Binding-site contacts:
Ligand atom OAM contacts residue TYR47 of chain 1.C at 3.9 Å.
Ligand atom CAE contacts residue LEU42 of chain 1.C at 4.0 Å (hydrophobic).
Ligand atom CAB contacts residue VAL96 of chain 1.C at 4.1 Å (hydrophobic).
Ligand atom CAD contacts residue ASN90 of chain 1.C at 3.6 Å.
Ligand atom NAG contacts residue VAL96 of chain 1.C at 3.8 Å.
Ligand atom OAM contacts residue VAL96 of chain 1.C at 3.6 Å.
Ligand atom NAI contacts residue PRO32 of chain 1.C at 4.0 Å.
Ligand atom CAJ contacts residue VAL37 of chain 1.C at 4.2 Å (hydrophobic).
Ligand atom CAL contacts residue VAL37 of chain 1.C at 3.5 Å (hydrophobic).
Ligand atom NAG contacts residue TYR89 of chain 1.C at 4.0 Å.
Ligand atom NAG contacts residue ILE44 of chain 1.C at 4.1 Å.
Ligand atom CAL contacts residue VAL96 of chain 1.C at 4.3 Å (hydrophobic).
Ligand atom CAA contacts residue VAL96 of chain 1.C at 4.2 Å (hydrophobic).
Ligand atom CAH contacts residue TYR47 of chain 1.C at 4.3 Å (hydrophobic).
Ligand atom OAM contacts residue ASN90 of chain 1.C at 2.8 Å (h-bond).
Ligand atom NAI contacts residue VAL37 of chain 1.C at 3.9 Å.
Ligand atom CAC contacts residue ASN90 of chain 1.C at 3.5 Å.
Ligand atom CAH contacts residue VAL96 of chain 1.C at 3.5 Å (hydrophobic).
Ligand atom NAI contacts residue VAL96 of chain 1.C at 3.8 Å.
Ligand atom BR contacts residue ARG95 of chain 1.C at 3.4 Å.
Ligand atom BR contacts residue LEU42 of chain 1.C at 4.3 Å.
Ligand atom CAJ contacts residue VAL96 of chain 1.C at 4.4 Å (hydrophobic).
Ligand atom CAL contacts residue PHE33 of chain 1.C at 4.0 Å (hydrophobic).
Ligand atom OAM contacts residue TYR89 of chain 1.C at 4.3 Å.
Ligand atom CAC contacts residue ILE44 of chain 1.C at 4.0 Å (hydrophobic).
Ligand atom CAF contacts residue ARG95 of chain 1.C at 4.2 Å.
Ligand atom CAC contacts residue VAL96 of chain 1.C at 4.0 Å (hydrophobic).
Ligand atom CAJ contacts residue LEU42 of chain 1.C at 4.0 Å (hydrophobic).
Ligand atom CAF contacts residue LEU42 of chain 1.C at 3.7 Å (hydrophobic).
Ligand atom CAE contacts residue VAL96 of chain 1.C at 4.0 Å (hydrophobic).
Ligand atom CAF contacts residue VAL96 of chain 1.C at 4.1 Å (hydrophobic).
Ligand atom CAE contacts residue ILE44 of chain 1.C at 4.3 Å (hydrophobic).
Ligand atom CAD contacts residue VAL96 of chain 1.C at 3.9 Å (hydrophobic).
Ligand atom CAH contacts residue ASN90 of chain 1.C at 3.5 Å.
Ligand atom NAG contacts residue ASN90 of chain 1.C at 3.0 Å (h-bond).
Ligand atom OAM contacts residue ALA86 of chain 1.C at 4.2 Å.
Ligand atom CAD contacts residue ILE44 of chain 1.C at 3.8 Å (hydrophobic).
Ligand atom CAJ contacts residue PRO32 of chain 1.C at 3.7 Å (hydrophobic).
Ligand atom CAA contacts residue ARG95 of chain 1.C at 3.8 Å.
Ligand atom CAL contacts residue PRO32 of chain 1.C at 3.3 Å (hydrophobic).

A protein and the small-molecule ligand that binds it are described below.
Small molecule (SMILES): CN1Cc2cc(Br)ccc2NC1=O

Sequence of chain 1.C:
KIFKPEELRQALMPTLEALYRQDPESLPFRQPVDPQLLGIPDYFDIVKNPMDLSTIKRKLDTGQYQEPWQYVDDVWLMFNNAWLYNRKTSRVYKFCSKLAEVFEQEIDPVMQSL